Sequence of chain 1.F:
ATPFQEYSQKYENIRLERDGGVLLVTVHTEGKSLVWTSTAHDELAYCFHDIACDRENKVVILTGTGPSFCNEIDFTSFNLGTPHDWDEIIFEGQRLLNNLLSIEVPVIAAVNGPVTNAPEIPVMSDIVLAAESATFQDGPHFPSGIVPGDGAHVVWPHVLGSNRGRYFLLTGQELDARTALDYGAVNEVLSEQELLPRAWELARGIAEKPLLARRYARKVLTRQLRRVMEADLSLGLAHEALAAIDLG

The small molecule below binds the protein below.
Small molecule (SMILES): C[C@@H]1C(=O)C[C@@H](CC(O)O)C1(C)C

Binding-site contacts:
Ligand atom C5 contacts residue ILE93 of chain 1.F at 3.9 Å (hydrophobic).
Ligand atom C8 contacts residue GLU244 of chain 1.F at 3.6 Å.
Ligand atom C9 contacts residue TRP90 of chain 1.F at 3.9 Å (hydrophobic).
Ligand atom O1 contacts residue HIS45 of chain 1.F at 3.7 Å.
Ligand atom C10 contacts residue GLU244 of chain 1.F at 3.3 Å.
Ligand atom C10 contacts residue ASP154 of chain 1.F at 3.1 Å.
Ligand atom C6 contacts residue ILE77 of chain 1.F at 3.5 Å (hydrophobic).
Ligand atom C1 contacts residue GLU244 of chain 1.F at 4.4 Å.
Ligand atom C7 contacts residue PHE82 of chain 1.F at 3.6 Å (hydrophobic).
Ligand atom C8 contacts residue PHE79 of chain 1.F at 4.4 Å (hydrophobic).
Ligand atom C9 contacts residue GLU244 of chain 1.F at 3.4 Å.
Ligand atom C8 contacts residue ILE150 of chain 1.F at 4.2 Å (hydrophobic).
Ligand atom O3 contacts residue GLU244 of chain 1.F at 4.5 Å.
Ligand atom O2 contacts residue HIS145 of chain 1.F at 2.6 Å (h-bond).
Ligand atom C4 contacts residue HIS45 of chain 1.F at 4.5 Å.
Ligand atom O3 contacts residue ASP154 of chain 1.F at 2.6 Å (salt-bridge).
Ligand atom C10 contacts residue HIS145 of chain 1.F at 3.7 Å.
Ligand atom C5 contacts residue HIS45 of chain 1.F at 4.5 Å.
Ligand atom C1 contacts residue ILE93 of chain 1.F at 3.9 Å (hydrophobic).
Ligand atom O2 contacts residue GLU244 of chain 1.F at 2.5 Å (salt-bridge).
Ligand atom C3 contacts residue TRP40 of chain 1.F at 4.4 Å (hydrophobic).
Ligand atom O3 contacts residue HIS145 of chain 1.F at 4.1 Å.
Ligand atom C6 contacts residue PHE82 of chain 1.F at 4.3 Å (hydrophobic).
Ligand atom C5 contacts residue PHE82 of chain 1.F at 3.7 Å (hydrophobic).
Ligand atom C4 contacts residue PHE82 of chain 1.F at 4.1 Å (hydrophobic).
Ligand atom C6 contacts residue TRP40 of chain 1.F at 3.6 Å (hydrophobic).
Ligand atom O1 contacts residue PHE82 of chain 1.F at 3.6 Å.
Ligand atom O1 contacts residue TRP40 of chain 1.F at 2.7 Å (h-bond).
Ligand atom C4 contacts residue TRP40 of chain 1.F at 3.9 Å (hydrophobic).
Ligand atom C8 contacts residue TRP90 of chain 1.F at 4.4 Å (hydrophobic).
Ligand atom O2 contacts residue ASP154 of chain 1.F at 2.9 Å (salt-bridge).
Ligand atom C6 contacts residue PRO144 of chain 1.F at 4.0 Å (hydrophobic).
Ligand atom C7 contacts residue PHE79 of chain 1.F at 4.1 Å (hydrophobic).
Ligand atom C7 contacts residue LEU84 of chain 1.F at 3.9 Å (hydrophobic).
Ligand atom C9 contacts residue ILE93 of chain 1.F at 3.6 Å (hydrophobic).
Ligand atom C1 contacts residue TRP90 of chain 1.F at 4.4 Å (hydrophobic).